Binding-site contacts:
Ligand atom OCB contacts residue SER186 of chain 1.F at 3.3 Å (h-bond).
Ligand atom CCN contacts residue ALA67 of chain 1.A at 4.3 Å (hydrophobic).
Ligand atom OAL contacts residue THR189 of chain 1.F at 4.1 Å.
Ligand atom CBR contacts residue LEU158 of chain 1.A at 4.2 Å (hydrophobic).
Ligand atom CBH contacts residue HIS157 of chain 1.A at 4.2 Å.
Ligand atom C2 contacts residue HIS157 of chain 1.A at 3.5 Å.
Ligand atom CAY contacts residue LEU71 of chain 1.A at 4.3 Å (hydrophobic).
Ligand atom CBG contacts residue LEU71 of chain 1.A at 4.0 Å (hydrophobic).
Ligand atom CAW contacts residue ILE190 of chain 1.F at 4.0 Å (hydrophobic).
Ligand atom OAL contacts residue ILE190 of chain 1.F at 3.4 Å.
Ligand atom CAW contacts residue THR194 of chain 1.F at 4.1 Å.
Ligand atom O2 contacts residue HIS157 of chain 1.A at 3.0 Å.
Ligand atom CCD contacts residue SER186 of chain 1.F at 4.3 Å.
Ligand atom CAY contacts residue PHE79 of chain 1.A at 4.1 Å (hydrophobic).
Ligand atom CBP contacts residue THR189 of chain 1.F at 4.3 Å.
Ligand atom CCM contacts residue LEU158 of chain 1.A at 4.4 Å (hydrophobic).
Ligand atom CBS contacts residue LEU158 of chain 1.A at 3.8 Å (hydrophobic).
Ligand atom CAA contacts residue PHE79 of chain 1.A at 3.8 Å (hydrophobic).
Ligand atom OAV contacts residue THR189 of chain 1.F at 4.0 Å.
Ligand atom CBM contacts residue ALA67 of chain 1.A at 4.0 Å (hydrophobic).
Ligand atom CBD contacts residue HIS157 of chain 1.A at 3.9 Å.
Ligand atom CBQ contacts residue LEU158 of chain 1.A at 4.3 Å (hydrophobic).
Ligand atom OAP contacts residue PRO70 of chain 1.A at 4.4 Å.
Ligand atom OAT contacts residue MET163 of chain 1.F at 4.0 Å.
Ligand atom OAR contacts residue SER186 of chain 1.F at 4.2 Å.
Ligand atom CCU contacts residue SER186 of chain 1.F at 4.0 Å.
Ligand atom CBN contacts residue ARG171 of chain 1.A at 4.2 Å.
Ligand atom CBF contacts residue LEU154 of chain 1.A at 4.2 Å (hydrophobic).
Ligand atom OAL contacts residue SER186 of chain 1.F at 4.3 Å.
Ligand atom O3 contacts residue LEU158 of chain 1.A at 3.8 Å.
Ligand atom OAJ contacts residue ARG171 of chain 1.A at 3.3 Å (salt-bridge).
Ligand atom CAZ contacts residue LEU154 of chain 1.A at 3.7 Å (hydrophobic).
Ligand atom CAA contacts residue ARG75 of chain 1.A at 4.3 Å.
Ligand atom CBA contacts residue ILE190 of chain 1.F at 4.2 Å (hydrophobic).
Ligand atom CBP contacts residue ILE190 of chain 1.F at 4.2 Å (hydrophobic).
Ligand atom OAQ contacts residue PHE167 of chain 1.A at 3.6 Å.
Ligand atom CCQ contacts residue SER186 of chain 1.F at 3.8 Å.
Ligand atom CBC contacts residue LEU71 of chain 1.A at 3.8 Å (hydrophobic).
Ligand atom CBP contacts residue SER186 of chain 1.F at 4.1 Å.
Ligand atom OAR contacts residue ASP66 of chain 1.A at 4.2 Å.

Sequence of chain 1.A:
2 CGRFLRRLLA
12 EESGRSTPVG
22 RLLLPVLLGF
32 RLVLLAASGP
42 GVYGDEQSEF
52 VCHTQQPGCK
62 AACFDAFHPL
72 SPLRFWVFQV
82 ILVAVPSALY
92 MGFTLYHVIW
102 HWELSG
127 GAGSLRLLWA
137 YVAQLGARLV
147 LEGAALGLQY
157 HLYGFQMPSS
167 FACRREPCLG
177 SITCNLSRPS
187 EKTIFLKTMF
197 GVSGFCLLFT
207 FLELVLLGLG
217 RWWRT

A protein and the small-molecule ligand that binds it are described below.
Small molecule (SMILES): CCCCCCCCCCC(CCCCCCCCCC)(CO[C@H]1O[C@@H](CO)[C@H](O[C@@H]2O[C@@H](CO)[C@H](O)[C@@H](O)[C@@H]2O)[C@@H](O)[C@@H]1O)CO[C@H]1O[C@@H](CO)[C@H](O[C@@H]2O[C@@H](CO)[C@H](O)[C@@H](O)[C@@H]2O)[C@@H](O)[C@H]1O

Sequence of chain 1.F:
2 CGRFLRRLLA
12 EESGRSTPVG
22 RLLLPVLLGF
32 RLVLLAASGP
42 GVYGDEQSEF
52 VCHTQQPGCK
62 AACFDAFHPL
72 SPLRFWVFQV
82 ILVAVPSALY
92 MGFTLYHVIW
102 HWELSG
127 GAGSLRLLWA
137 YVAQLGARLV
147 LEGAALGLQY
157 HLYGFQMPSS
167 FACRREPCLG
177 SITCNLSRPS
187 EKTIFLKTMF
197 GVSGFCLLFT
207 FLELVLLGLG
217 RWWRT